The small molecule below binds the protein below.
Small molecule (SMILES): OC[C@H]1O[C@@H]2O[C@H]3[C@H](O)[C@@H](O)[C@@H](O[C@H]4[C@H](O)[C@@H](O)[C@@H](O[C@H]5[C@H](O)[C@@H](O)[C@@H](O[C@H]6[C@H](O)[C@@H](O)[C@@H](O[C@H]7[C@H](O)[C@@H](O)[C@@H](O[C@H]8[C@H](O)[C@@H](O)[C@@H](O[C@H]1[C@H](O)[C@H]2O)O[C@@H]8CO)O[C@@H]7CO)O[C@@H]6CO)O[C@@H]5CO)O[C@@H]4CO)O[C@@H]3CO

Sequence of chain 1.C:
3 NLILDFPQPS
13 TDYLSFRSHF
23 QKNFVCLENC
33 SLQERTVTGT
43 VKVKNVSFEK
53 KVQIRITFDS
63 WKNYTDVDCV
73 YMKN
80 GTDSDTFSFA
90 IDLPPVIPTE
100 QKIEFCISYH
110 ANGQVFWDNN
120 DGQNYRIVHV

Binding-site contacts:
Ligand atom O2 contacts residue ASP84 of chain 1.C at 2.8 Å (salt-bridge).
Ligand atom C3 contacts residue PHE50 of chain 1.C at 3.8 Å (hydrophobic).
Ligand atom C5 contacts residue TYR73 of chain 1.C at 4.1 Å (hydrophobic).
Ligand atom C6 contacts residue TYR73 of chain 1.C at 3.7 Å (hydrophobic).
Ligand atom O4 contacts residue GLU51 of chain 1.C at 4.2 Å.
Ligand atom O3 contacts residue ASN47 of chain 1.C at 3.2 Å (h-bond).
Ligand atom C1 contacts residue TYR73 of chain 1.C at 3.9 Å (hydrophobic).
Ligand atom O3 contacts residue ASP84 of chain 1.C at 3.7 Å.
Ligand atom O5 contacts residue TYR73 of chain 1.C at 3.6 Å.
Ligand atom O2 contacts residue PHE50 of chain 1.C at 2.8 Å (h-bond).
Ligand atom C2 contacts residue LYS52 of chain 1.C at 3.9 Å.
Ligand atom C5 contacts residue GOL1 of chain 1.J at 4.0 Å.
Ligand atom C2 contacts residue ASP84 of chain 1.C at 3.6 Å.
Ligand atom O6 contacts residue GOL1 of chain 1.J at 2.4 Å (h-bond).
Ligand atom C3 contacts residue TYR73 of chain 1.C at 4.0 Å (hydrophobic).
Ligand atom C2 contacts residue PHE50 of chain 1.C at 3.7 Å (hydrophobic).
Ligand atom C2 contacts residue PHE86 of chain 1.C at 4.3 Å (hydrophobic).
Ligand atom C1 contacts residue GLU51 of chain 1.C at 4.4 Å.
Ligand atom C2 contacts residue TYR73 of chain 1.C at 3.8 Å (hydrophobic).
Ligand atom O2 contacts residue PHE86 of chain 1.C at 4.1 Å.
Ligand atom C4 contacts residue PHE50 of chain 1.C at 4.3 Å (hydrophobic).
Ligand atom O3 contacts residue SER49 of chain 1.C at 4.4 Å.
Ligand atom C2 contacts residue GLU51 of chain 1.C at 3.3 Å.
Ligand atom C3 contacts residue ASP84 of chain 1.C at 4.3 Å.
Ligand atom C6 contacts residue GOL1 of chain 1.J at 3.4 Å.
Ligand atom C5 contacts residue PHE50 of chain 1.C at 3.9 Å (hydrophobic).
Ligand atom C3 contacts residue GLU51 of chain 1.C at 3.2 Å.
Ligand atom O3 contacts residue TYR73 of chain 1.C at 3.8 Å.
Ligand atom O3 contacts residue PHE86 of chain 1.C at 4.2 Å.
Ligand atom C1 contacts residue PHE50 of chain 1.C at 4.4 Å (hydrophobic).
Ligand atom O4 contacts residue PHE50 of chain 1.C at 3.7 Å.
Ligand atom O3 contacts residue GLU51 of chain 1.C at 2.7 Å (salt-bridge).
Ligand atom O3 contacts residue PHE50 of chain 1.C at 3.8 Å.
Ligand atom O2 contacts residue GLU51 of chain 1.C at 2.4 Å (salt-bridge).
Ligand atom C3 contacts residue LYS52 of chain 1.C at 3.6 Å.
Ligand atom O2 contacts residue ASN47 of chain 1.C at 3.5 Å (h-bond).
Ligand atom O2 contacts residue LYS52 of chain 1.C at 3.1 Å (salt-bridge).
Ligand atom O3 contacts residue LYS52 of chain 1.C at 3.0 Å (salt-bridge).
Ligand atom C4 contacts residue TYR73 of chain 1.C at 3.9 Å (hydrophobic).
Ligand atom C3 contacts residue ASN47 of chain 1.C at 4.4 Å.